This small molecule binds to this protein.
Small molecule (SMILES): CC(=O)N[C@@H]1[C@@H](O)[C@H](O)[C@@H](CO)O[C@H]1O

Sequence of chain 1.A:
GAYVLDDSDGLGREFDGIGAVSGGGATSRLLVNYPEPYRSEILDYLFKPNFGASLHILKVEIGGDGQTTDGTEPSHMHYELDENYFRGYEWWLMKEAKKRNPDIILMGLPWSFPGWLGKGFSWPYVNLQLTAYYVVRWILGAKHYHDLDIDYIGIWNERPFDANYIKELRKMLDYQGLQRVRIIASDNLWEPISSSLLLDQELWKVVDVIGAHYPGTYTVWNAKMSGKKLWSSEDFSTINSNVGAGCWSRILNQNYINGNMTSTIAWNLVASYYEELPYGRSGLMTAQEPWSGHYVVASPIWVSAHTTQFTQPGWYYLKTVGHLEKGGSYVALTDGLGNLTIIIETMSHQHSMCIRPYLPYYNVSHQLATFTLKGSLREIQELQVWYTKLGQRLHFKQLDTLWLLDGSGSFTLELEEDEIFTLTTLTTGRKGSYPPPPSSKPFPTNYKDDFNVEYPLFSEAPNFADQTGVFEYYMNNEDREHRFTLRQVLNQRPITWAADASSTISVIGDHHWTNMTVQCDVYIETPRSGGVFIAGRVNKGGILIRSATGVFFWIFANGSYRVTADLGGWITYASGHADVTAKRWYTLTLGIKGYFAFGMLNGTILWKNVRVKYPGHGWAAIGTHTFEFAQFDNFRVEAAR

Binding-site contacts:
Ligand atom C7 contacts residue TYR373 of chain 1.A at 4.1 Å (hydrophobic).
Ligand atom C6 contacts residue SER377 of chain 1.A at 4.0 Å.
Ligand atom O5 contacts residue ASN375 of chain 1.A at 2.4 Å (h-bond).
Ligand atom C7 contacts residue ASN375 of chain 1.A at 3.3 Å.
Ligand atom C5 contacts residue ASN375 of chain 1.A at 3.7 Å.
Ligand atom C2 contacts residue ASN375 of chain 1.A at 2.6 Å.
Ligand atom C1 contacts residue ASN375 of chain 1.A at 1.5 Å.
Ligand atom C3 contacts residue ASN375 of chain 1.A at 3.9 Å.
Ligand atom N2 contacts residue TYR373 of chain 1.A at 4.3 Å.
Ligand atom C5 contacts residue SER377 of chain 1.A at 4.1 Å.
Ligand atom C4 contacts residue ASN375 of chain 1.A at 4.4 Å.
Ligand atom N2 contacts residue ASN375 of chain 1.A at 3.0 Å (h-bond).
Ligand atom C8 contacts residue TYR373 of chain 1.A at 3.9 Å (hydrophobic).
Ligand atom O7 contacts residue ASN375 of chain 1.A at 3.1 Å (h-bond).
Ligand atom O5 contacts residue SER377 of chain 1.A at 4.3 Å.